Sequence of chain 1.C:
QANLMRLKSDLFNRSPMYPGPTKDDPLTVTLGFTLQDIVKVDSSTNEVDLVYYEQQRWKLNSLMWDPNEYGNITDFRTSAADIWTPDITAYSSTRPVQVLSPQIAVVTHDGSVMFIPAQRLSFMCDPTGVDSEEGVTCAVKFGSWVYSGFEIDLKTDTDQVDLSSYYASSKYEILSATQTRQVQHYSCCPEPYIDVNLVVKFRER

Binding-site contacts:
Ligand atom C7 contacts residue ASN91 of chain 1.C at 4.0 Å.
Ligand atom O5 contacts residue ASN91 of chain 1.C at 2.3 Å (h-bond).
Ligand atom N2 contacts residue ASN91 of chain 1.C at 3.0 Å (h-bond).
Ligand atom C2 contacts residue ASN91 of chain 1.C at 2.5 Å.
Ligand atom C4 contacts residue ASN91 of chain 1.C at 4.2 Å.
Ligand atom C5 contacts residue ASN91 of chain 1.C at 3.7 Å.
Ligand atom C1 contacts residue ASN91 of chain 1.C at 1.4 Å.
Ligand atom C8 contacts residue GLY90 of chain 1.C at 4.2 Å.
Ligand atom C3 contacts residue ASN91 of chain 1.C at 3.8 Å.

A protein and the small-molecule ligand that binds it are described below.
Small molecule (SMILES): CC(=O)N[C@@H]1[C@@H](O)[C@H](O)[C@@H](CO)O[C@H]1O